Binding-site contacts:
Ligand atom O contacts residue ASN321 of chain 1.A at 2.7 Å (h-bond).
Ligand atom CG1 contacts residue TYR308 of chain 1.A at 3.4 Å (hydrophobic).
Ligand atom O contacts residue TYR102 of chain 1.A at 3.2 Å.
Ligand atom C contacts residue ASN321 of chain 1.A at 3.3 Å.
Ligand atom CG1 contacts residue GLN203 of chain 1.A at 3.6 Å.
Ligand atom CA contacts residue GLU202 of chain 1.A at 3.5 Å.
Ligand atom CG contacts residue GLU202 of chain 1.A at 3.6 Å.
Ligand atom N contacts residue GLU202 of chain 1.A at 3.6 Å (salt-bridge).
Ligand atom O contacts residue GLU202 of chain 1.A at 2.8 Å (salt-bridge).
Ligand atom CB contacts residue TYR93 of chain 1.A at 3.5 Å (hydrophobic).
Ligand atom CB contacts residue HIS199 of chain 1.A at 3.7 Å.
Ligand atom CB contacts residue GLU202 of chain 1.A at 3.4 Å.
Ligand atom O contacts residue GLN203 of chain 1.A at 2.9 Å (h-bond).
Ligand atom CA contacts residue ASP201 of chain 1.A at 3.6 Å.
Ligand atom O contacts residue ILE318 of chain 1.A at 3.4 Å.
Ligand atom N contacts residue GLU202 of chain 1.A at 3.1 Å (salt-bridge).
Ligand atom OD2 contacts residue GLU202 of chain 1.A at 3.7 Å.
Ligand atom O contacts residue TYR102 of chain 1.A at 3.3 Å.
Ligand atom CD2 contacts residue GLN147 of chain 1.A at 3.6 Å.
Ligand atom O contacts residue ARG238 of chain 1.A at 3.7 Å.
Ligand atom O contacts residue ARG238 of chain 1.A at 3.5 Å (salt-bridge).
Ligand atom CD2 contacts residue GLN314 of chain 1.A at 3.6 Å.
Ligand atom CD1 contacts residue THR196 of chain 1.A at 3.5 Å.
Ligand atom N contacts residue GLU202 of chain 1.A at 3.3 Å (salt-bridge).
Ligand atom O contacts residue ALA317 of chain 1.A at 3.5 Å (h-bond).
Ligand atom CB contacts residue TYR276 of chain 1.A at 3.0 Å (hydrophobic).
Ligand atom N contacts residue ARG238 of chain 1.A at 3.7 Å.
Ligand atom CD1 contacts residue OGA1 of chain 1.D at 3.7 Å.
Ligand atom O contacts residue ARG238 of chain 1.A at 3.7 Å.
Ligand atom CB contacts residue ARG238 of chain 1.A at 3.6 Å.
Ligand atom C contacts residue ARG238 of chain 1.A at 3.7 Å.
Ligand atom O contacts residue ASP201 of chain 1.A at 3.7 Å.
Ligand atom CD1 contacts residue HIS199 of chain 1.A at 3.6 Å.
Ligand atom C contacts residue GLU202 of chain 1.A at 3.4 Å.
Ligand atom O contacts residue ARG238 of chain 1.A at 3.2 Å (salt-bridge).
Ligand atom CD1 contacts residue ILE306 of chain 1.A at 3.5 Å (hydrophobic).
Ligand atom O contacts residue GLU202 of chain 1.A at 3.3 Å.
Ligand atom N contacts residue ASP201 of chain 1.A at 3.0 Å (salt-bridge).
Ligand atom CB contacts residue TRP296 of chain 1.A at 3.6 Å (hydrophobic).
Ligand atom O contacts residue ASN321 of chain 1.A at 2.8 Å (h-bond).

This protein binds this small molecule.
Small molecule (SMILES): CC(C)C[C@H](NC(=O)[C@H](C)NC(=O)[C@@H](NC(=O)[C@@H](N)C(C)C)C(C)C)C(=O)N[C@@H](CC(C)C)C(=O)N[C@@H](CC(C)C)C(=O)N[C@@H](CCC(=O)O)C(=O)N[C@@H](CC1=NC=NC1)C(=O)NCC(=O)N[C@@H](C)C(=O)N[C@@H](CC(=O)O)C(=O)N[C@H](C(=O)N[C@H](CC(C)C)C(=O)N[C@@H](C)C(=O)N[C@@H](C)C(=O)N[C@@H](C)C=O)C(C)C

Sequence of chain 1.A:
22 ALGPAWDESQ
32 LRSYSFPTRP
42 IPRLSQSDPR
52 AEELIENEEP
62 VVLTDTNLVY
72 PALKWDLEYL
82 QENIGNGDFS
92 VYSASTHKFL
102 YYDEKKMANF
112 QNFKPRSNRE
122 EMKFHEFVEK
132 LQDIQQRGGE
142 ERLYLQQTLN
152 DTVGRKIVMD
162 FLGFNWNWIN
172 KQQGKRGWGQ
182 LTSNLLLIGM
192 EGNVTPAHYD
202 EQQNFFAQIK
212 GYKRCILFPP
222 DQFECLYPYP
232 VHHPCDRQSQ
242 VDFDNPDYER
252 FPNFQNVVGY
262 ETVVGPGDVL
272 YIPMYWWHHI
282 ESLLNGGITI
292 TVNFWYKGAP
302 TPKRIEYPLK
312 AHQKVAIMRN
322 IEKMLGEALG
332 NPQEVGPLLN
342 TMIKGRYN